The protein below binds the small molecule below.
Small molecule (SMILES): CC(=O)N[C@H]1[C@H](O[C@H]2[C@H](O)[C@@H](NC(C)=O)CO[C@@H]2CO)O[C@H](CO)[C@@H](O)[C@@H]1O

Binding-site contacts:
Ligand atom C8 contacts residue ASP150 of chain 50.E at 4.3 Å.
Ligand atom C2 contacts residue ASN182 of chain 50.E at 2.5 Å.
Ligand atom O5 contacts residue ASN182 of chain 50.E at 2.4 Å (h-bond).
Ligand atom C8 contacts residue TRP154 of chain 50.E at 3.6 Å (hydrophobic).
Ligand atom C7 contacts residue TYR93 of chain 50.E at 4.3 Å (hydrophobic).
Ligand atom C4 contacts residue ASN182 of chain 50.E at 4.3 Å.
Ligand atom O3 contacts residue VAL94 of chain 50.E at 4.5 Å.
Ligand atom O7 contacts residue ASN182 of chain 50.E at 2.9 Å (h-bond).
Ligand atom C3 contacts residue ASN182 of chain 50.E at 3.8 Å.
Ligand atom C7 contacts residue TRP154 of chain 50.E at 4.5 Å (hydrophobic).
Ligand atom O4 contacts residue VAL94 of chain 50.E at 3.7 Å.
Ligand atom C3 contacts residue VAL94 of chain 50.E at 4.4 Å (hydrophobic).
Ligand atom C1 contacts residue TYR93 of chain 50.E at 3.8 Å (hydrophobic).
Ligand atom C3 contacts residue TYR93 of chain 50.E at 3.8 Å (hydrophobic).
Ligand atom C8 contacts residue ASN182 of chain 50.E at 4.3 Å.
Ligand atom C5 contacts residue ASN182 of chain 50.E at 3.6 Å.
Ligand atom O7 contacts residue LEU70 of chain 50.E at 3.7 Å.
Ligand atom C2 contacts residue VAL94 of chain 50.E at 4.3 Å (hydrophobic).
Ligand atom C2 contacts residue TYR93 of chain 50.E at 3.8 Å (hydrophobic).
Ligand atom O7 contacts residue VAL94 of chain 50.E at 3.5 Å.
Ligand atom O7 contacts residue TRP154 of chain 50.E at 4.4 Å.
Ligand atom C8 contacts residue TYR93 of chain 50.E at 4.4 Å (hydrophobic).
Ligand atom C7 contacts residue ASN182 of chain 50.E at 3.1 Å.
Ligand atom C1 contacts residue ASN182 of chain 50.E at 1.4 Å.
Ligand atom N2 contacts residue TYR93 of chain 50.E at 3.3 Å (h-bond).
Ligand atom N2 contacts residue ASN182 of chain 50.E at 2.9 Å (h-bond).

Sequence of chain 50.E:
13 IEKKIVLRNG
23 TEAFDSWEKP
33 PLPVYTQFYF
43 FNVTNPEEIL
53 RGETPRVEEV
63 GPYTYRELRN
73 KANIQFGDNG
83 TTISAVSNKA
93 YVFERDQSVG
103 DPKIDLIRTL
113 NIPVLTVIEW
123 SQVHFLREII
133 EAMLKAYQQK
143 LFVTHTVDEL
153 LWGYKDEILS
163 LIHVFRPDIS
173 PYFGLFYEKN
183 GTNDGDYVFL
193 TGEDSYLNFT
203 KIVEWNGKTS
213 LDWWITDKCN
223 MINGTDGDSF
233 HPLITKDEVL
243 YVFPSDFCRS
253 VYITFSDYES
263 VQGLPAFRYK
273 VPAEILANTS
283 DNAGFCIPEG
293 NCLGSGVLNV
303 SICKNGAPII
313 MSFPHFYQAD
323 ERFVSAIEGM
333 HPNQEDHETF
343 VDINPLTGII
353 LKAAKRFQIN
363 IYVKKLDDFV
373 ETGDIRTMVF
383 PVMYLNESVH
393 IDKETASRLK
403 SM